Sequence of chain 2.B:
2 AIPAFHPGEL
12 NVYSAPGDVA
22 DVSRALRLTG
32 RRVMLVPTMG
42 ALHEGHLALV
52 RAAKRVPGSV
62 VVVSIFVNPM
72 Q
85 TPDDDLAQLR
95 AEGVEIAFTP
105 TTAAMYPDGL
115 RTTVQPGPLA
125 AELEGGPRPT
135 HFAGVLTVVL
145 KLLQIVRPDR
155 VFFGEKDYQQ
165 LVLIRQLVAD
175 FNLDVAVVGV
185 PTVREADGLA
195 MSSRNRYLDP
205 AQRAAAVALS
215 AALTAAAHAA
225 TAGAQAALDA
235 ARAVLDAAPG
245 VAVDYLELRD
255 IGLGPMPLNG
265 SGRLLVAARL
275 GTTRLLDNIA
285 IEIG

Binding-site contacts:
Ligand atom CAA contacts residue THR218 of chain 2.B at 4.2 Å.
Ligand atom NAM contacts residue ILE283 of chain 2.B at 4.1 Å.
Ligand atom NAF contacts residue SER214 of chain 2.B at 3.5 Å.
Ligand atom CAE contacts residue THR218 of chain 2.B at 4.3 Å.
Ligand atom CAB contacts residue THR218 of chain 2.B at 4.3 Å.
Ligand atom CAB contacts residue ARG188 of chain 2.B at 2.9 Å.
Ligand atom NAF contacts residue ARG188 of chain 2.B at 3.4 Å.
Ligand atom CAB contacts residue ASN282 of chain 2.B at 4.2 Å.
Ligand atom NAM contacts residue THR218 of chain 2.B at 3.6 Å.
Ligand atom CAK contacts residue ARG188 of chain 2.B at 3.5 Å.
Ligand atom CAB contacts residue ASP281 of chain 2.B at 3.8 Å.
Ligand atom CAA contacts residue ARG188 of chain 2.B at 3.9 Å.
Ligand atom CAL contacts residue ARG188 of chain 2.B at 3.3 Å.
Ligand atom CAB contacts residue SER214 of chain 2.B at 4.0 Å.
Ligand atom CAI contacts residue ARG188 of chain 2.B at 3.5 Å.
Ligand atom CAB contacts residue LEU217 of chain 2.B at 3.9 Å (hydrophobic).
Ligand atom CAL contacts residue ILE283 of chain 2.B at 3.9 Å (hydrophobic).
Ligand atom CAI contacts residue THR218 of chain 2.B at 3.5 Å.
Ligand atom CAL contacts residue THR218 of chain 2.B at 3.6 Å.
Ligand atom NAF contacts residue THR218 of chain 2.B at 3.5 Å.
Ligand atom NAM contacts residue ARG188 of chain 2.B at 3.0 Å.
Ligand atom CAB contacts residue ILE283 of chain 2.B at 3.9 Å (hydrophobic).
Ligand atom NAM contacts residue SER214 of chain 2.B at 4.3 Å.
Ligand atom NAF contacts residue GLY192 of chain 2.B at 4.2 Å.
Ligand atom CAE contacts residue ARG188 of chain 2.B at 4.2 Å.
Ligand atom SAG contacts residue ILE283 of chain 2.B at 3.6 Å.
Ligand atom SAG contacts residue ARG188 of chain 2.B at 4.0 Å.
Ligand atom CAA contacts residue GLY192 of chain 2.B at 3.7 Å.
Ligand atom CAK contacts residue THR218 of chain 2.B at 3.6 Å.

The protein below binds the small molecule below.
Small molecule (SMILES): Cc1nn(C)c2sc(C(=O)O)cc12